Sequence of chain 1.A:
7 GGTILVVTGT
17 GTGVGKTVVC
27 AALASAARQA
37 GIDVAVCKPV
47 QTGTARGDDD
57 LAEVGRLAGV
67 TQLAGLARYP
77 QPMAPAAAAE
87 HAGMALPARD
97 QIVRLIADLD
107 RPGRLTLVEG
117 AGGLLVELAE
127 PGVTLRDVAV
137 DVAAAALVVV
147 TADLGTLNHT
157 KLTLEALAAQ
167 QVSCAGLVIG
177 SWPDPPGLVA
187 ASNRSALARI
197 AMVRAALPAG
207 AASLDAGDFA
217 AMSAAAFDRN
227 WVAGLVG

Binding-site contacts:
Ligand atom C01 contacts residue ALA80 of chain 1.A at 3.6 Å (hydrophobic).
Ligand atom O10 contacts residue PRO81 of chain 1.A at 3.1 Å.
Ligand atom C07 contacts residue KSP1 of chain 1.F at 0.4 Å.
Ligand atom O10 contacts residue ALA117 of chain 1.A at 3.2 Å.
Ligand atom C04 contacts residue THR18 of chain 1.A at 3.1 Å.
Ligand atom C05 contacts residue KSP1 of chain 1.F at 0.2 Å.
Ligand atom C14 contacts residue KSP1 of chain 1.F at 0.5 Å.
Ligand atom O10 contacts residue GLY118 of chain 1.A at 3.4 Å (h-bond).
Ligand atom C09 contacts residue SO41 of chain 1.G at 3.0 Å.
Ligand atom C09 contacts residue THR18 of chain 1.A at 3.6 Å.
Ligand atom O18 contacts residue GLY118 of chain 1.A at 3.2 Å (h-bond).
Ligand atom O18 contacts residue LYS22 of chain 1.A at 2.7 Å (salt-bridge).
Ligand atom O16 contacts residue LYS22 of chain 1.A at 3.4 Å (salt-bridge).
Ligand atom C02 contacts residue KSP1 of chain 1.F at 0.3 Å.
Ligand atom C04 contacts residue KSP1 of chain 1.F at 0.3 Å.
Ligand atom O16 contacts residue KSP1 of chain 1.F at 0.2 Å (h-bond).
Ligand atom O10 contacts residue KSP1 of chain 1.F at 0.1 Å (h-bond).
Ligand atom C08 contacts residue SO41 of chain 1.G at 3.2 Å.
Ligand atom O17 contacts residue KSP1 of chain 1.F at 0.5 Å (h-bond).
Ligand atom C12 contacts residue KSP1 of chain 1.F at 0.8 Å.
Ligand atom O17 contacts residue GLY118 of chain 1.A at 3.4 Å (h-bond).
Ligand atom C11 contacts residue THR18 of chain 1.A at 3.3 Å.
Ligand atom C01 contacts residue KSP1 of chain 1.F at 0.2 Å.
Ligand atom O18 contacts residue SO41 of chain 1.G at 3.0 Å (h-bond).
Ligand atom C02 contacts residue SO41 of chain 1.L at 2.9 Å.
Ligand atom C11 contacts residue KSP1 of chain 1.F at 1.0 Å.
Ligand atom C14 contacts residue ASP54 of chain 1.A at 3.5 Å.
Ligand atom C03 contacts residue KSP1 of chain 1.F at 0.4 Å.
Ligand atom C13 contacts residue KSP1 of chain 1.F at 0.7 Å.
Ligand atom C09 contacts residue LYS22 of chain 1.A at 3.3 Å.
Ligand atom C09 contacts residue KSP1 of chain 1.F at 0.1 Å.
Ligand atom C06 contacts residue GLY118 of chain 1.A at 3.5 Å.
Ligand atom C03 contacts residue LEU150 of chain 1.B at 3.5 Å (hydrophobic).
Ligand atom C15 contacts residue ASP54 of chain 1.A at 3.2 Å.
Ligand atom O18 contacts residue THR18 of chain 1.A at 2.7 Å (h-bond).
Ligand atom C15 contacts residue KSP1 of chain 1.F at 1.1 Å.
Ligand atom O16 contacts residue GLY118 of chain 1.A at 3.6 Å (h-bond).
Ligand atom C06 contacts residue KSP1 of chain 1.F at 0.0 Å.
Ligand atom O18 contacts residue KSP1 of chain 1.F at 0.2 Å (h-bond).
Ligand atom C08 contacts residue KSP1 of chain 1.F at 0.5 Å.

The small molecule below binds the protein below.
Small molecule (SMILES): O=C(O)C[C@@H]1CCC[C@H]1C(=O)c1ccccc1O

Sequence of chain 1.B:
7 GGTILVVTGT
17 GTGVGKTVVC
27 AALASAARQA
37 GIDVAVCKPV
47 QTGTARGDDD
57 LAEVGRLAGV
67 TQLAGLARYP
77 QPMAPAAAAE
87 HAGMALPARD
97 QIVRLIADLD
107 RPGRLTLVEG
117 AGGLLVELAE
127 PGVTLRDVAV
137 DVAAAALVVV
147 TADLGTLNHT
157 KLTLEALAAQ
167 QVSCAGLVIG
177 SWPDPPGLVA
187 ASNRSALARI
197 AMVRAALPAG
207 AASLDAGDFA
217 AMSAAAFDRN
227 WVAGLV